Sequence of chain 1.H:
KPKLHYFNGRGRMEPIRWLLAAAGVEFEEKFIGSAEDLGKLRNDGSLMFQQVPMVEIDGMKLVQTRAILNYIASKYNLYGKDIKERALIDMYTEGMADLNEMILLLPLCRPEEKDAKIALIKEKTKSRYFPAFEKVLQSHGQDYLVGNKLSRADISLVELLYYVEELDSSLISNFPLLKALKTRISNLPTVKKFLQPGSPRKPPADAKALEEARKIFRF

A protein and the small-molecule ligand that binds it are described below.
Small molecule (SMILES): C[C@]12CCC(=O)C=C1CC[C@@H]1[C@@H]2CC[C@]2(C)C(=O)CC[C@@H]12

Binding-site contacts:
Ligand atom O1 contacts residue PHE220 of chain 1.H at 4.2 Å.
Ligand atom C16 contacts residue ALA208 of chain 1.H at 4.0 Å (hydrophobic).
Ligand atom C19 contacts residue GSH1 of chain 1.DA at 3.8 Å.
Ligand atom C16 contacts residue ALA212 of chain 1.H at 3.9 Å (hydrophobic).
Ligand atom C5 contacts residue PHE222 of chain 1.H at 4.0 Å (hydrophobic).
Ligand atom C7 contacts residue PHE10 of chain 1.H at 3.8 Å (hydrophobic).
Ligand atom C15 contacts residue PHE10 of chain 1.H at 3.3 Å (hydrophobic).
Ligand atom C4 contacts residue GSH1 of chain 1.DA at 3.5 Å.
Ligand atom C17 contacts residue LEU213 of chain 1.H at 4.0 Å (hydrophobic).
Ligand atom C3 contacts residue GSH1 of chain 1.DA at 4.1 Å.
Ligand atom C6 contacts residue TYR9 of chain 1.H at 3.8 Å (hydrophobic).
Ligand atom C4 contacts residue PHE222 of chain 1.H at 3.6 Å (hydrophobic).
Ligand atom C12 contacts residue PRO110 of chain 1.H at 3.6 Å (hydrophobic).
Ligand atom C5 contacts residue GSH1 of chain 1.DA at 3.6 Å.
Ligand atom C13 contacts residue PRO110 of chain 1.H at 4.2 Å (hydrophobic).
Ligand atom O2 contacts residue LEU213 of chain 1.H at 3.5 Å.
Ligand atom C11 contacts residue LEU111 of chain 1.H at 3.9 Å (hydrophobic).
Ligand atom C16 contacts residue PHE10 of chain 1.H at 4.2 Å (hydrophobic).
Ligand atom C15 contacts residue ALA216 of chain 1.H at 3.7 Å (hydrophobic).
Ligand atom C7 contacts residue PHE220 of chain 1.H at 4.1 Å (hydrophobic).
Ligand atom C7 contacts residue ALA216 of chain 1.H at 4.2 Å (hydrophobic).
Ligand atom O2 contacts residue ALA208 of chain 1.H at 3.6 Å.
Ligand atom C12 contacts residue LEU107 of chain 1.H at 4.2 Å (hydrophobic).
Ligand atom C3 contacts residue PHE222 of chain 1.H at 3.6 Å (hydrophobic).
Ligand atom C17 contacts residue PRO110 of chain 1.H at 4.2 Å (hydrophobic).
Ligand atom C6 contacts residue PHE220 of chain 1.H at 4.0 Å (hydrophobic).
Ligand atom C17 contacts residue ALA208 of chain 1.H at 3.9 Å (hydrophobic).
Ligand atom C14 contacts residue ALA216 of chain 1.H at 4.1 Å (hydrophobic).
Ligand atom C1 contacts residue PHE222 of chain 1.H at 4.1 Å (hydrophobic).
Ligand atom C1 contacts residue LEU111 of chain 1.H at 4.0 Å (hydrophobic).
Ligand atom C18 contacts residue LEU107 of chain 1.H at 3.7 Å (hydrophobic).
Ligand atom O1 contacts residue PHE222 of chain 1.H at 3.5 Å.
Ligand atom C6 contacts residue GSH1 of chain 1.DA at 3.3 Å.
Ligand atom O1 contacts residue GSH1 of chain 1.DA at 3.5 Å (h-bond).
Ligand atom C4 contacts residue PHE220 of chain 1.H at 4.1 Å (hydrophobic).
Ligand atom C9 contacts residue PHE222 of chain 1.H at 3.8 Å (hydrophobic).
Ligand atom C16 contacts residue ALA216 of chain 1.H at 4.2 Å (hydrophobic).
Ligand atom C19 contacts residue ARG15 of chain 1.H at 4.2 Å.
Ligand atom O2 contacts residue PRO110 of chain 1.H at 3.4 Å.
Ligand atom C16 contacts residue LEU213 of chain 1.H at 3.6 Å (hydrophobic).